Sequence of chain 10.B:
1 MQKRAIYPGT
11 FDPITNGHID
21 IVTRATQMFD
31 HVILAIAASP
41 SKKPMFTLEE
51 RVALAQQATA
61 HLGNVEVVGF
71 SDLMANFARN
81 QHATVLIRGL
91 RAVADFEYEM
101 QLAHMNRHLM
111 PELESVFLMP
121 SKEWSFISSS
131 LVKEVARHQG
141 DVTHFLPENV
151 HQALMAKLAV

Sequence of chain 6.B:
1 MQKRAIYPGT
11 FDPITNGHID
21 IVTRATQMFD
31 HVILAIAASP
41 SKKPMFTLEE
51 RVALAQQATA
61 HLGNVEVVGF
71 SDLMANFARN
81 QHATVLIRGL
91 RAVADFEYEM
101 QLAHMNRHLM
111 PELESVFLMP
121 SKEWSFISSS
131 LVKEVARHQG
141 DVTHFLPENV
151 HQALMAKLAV

A protein and the small-molecule ligand that binds it are described below.
Small molecule (SMILES): COc1ccc2[nH]cc(CCNC(=O)C(C)(C)C)c2c1

Binding-site contacts:
Ligand atom O1 contacts residue LEU73 of chain 6.B at 3.5 Å.
Ligand atom O1 contacts residue MET74 of chain 6.B at 3.0 Å (h-bond).
Ligand atom C1 contacts residue PRO8 of chain 6.B at 4.0 Å (hydrophobic).
Ligand atom C15 contacts residue MET74 of chain 6.B at 3.5 Å (hydrophobic).
Ligand atom C5 contacts residue SER39 of chain 6.B at 4.0 Å.
Ligand atom C2 contacts residue PRO8 of chain 6.B at 4.3 Å (hydrophobic).
Ligand atom C12 contacts residue LEU73 of chain 6.B at 4.2 Å (hydrophobic).
Ligand atom N contacts residue GLY9 of chain 6.B at 4.2 Å.
Ligand atom C14 contacts residue MET74 of chain 6.B at 4.3 Å (hydrophobic).
Ligand atom C contacts residue PRO8 of chain 6.B at 4.2 Å (hydrophobic).
Ligand atom O contacts residue PRO8 of chain 6.B at 4.1 Å.
Ligand atom C8 contacts residue MET74 of chain 6.B at 4.2 Å (hydrophobic).
Ligand atom C12 contacts residue VAL135 of chain 10.B at 3.8 Å (hydrophobic).
Ligand atom O contacts residue ASN106 of chain 6.B at 3.4 Å (h-bond).
Ligand atom C13 contacts residue VAL135 of chain 10.B at 4.2 Å (hydrophobic).
Ligand atom C13 contacts residue ASN106 of chain 6.B at 3.9 Å.
Ligand atom C contacts residue MET74 of chain 6.B at 4.2 Å (hydrophobic).
Ligand atom C5 contacts residue ALA37 of chain 6.B at 3.5 Å (hydrophobic).
Ligand atom N contacts residue ALA37 of chain 6.B at 4.2 Å.
Ligand atom C4 contacts residue GLY9 of chain 6.B at 4.3 Å.
Ligand atom C7 contacts residue PHE70 of chain 6.B at 3.8 Å (hydrophobic).
Ligand atom C11 contacts residue LEU102 of chain 6.B at 3.9 Å (hydrophobic).
Ligand atom C9 contacts residue MET74 of chain 6.B at 4.1 Å (hydrophobic).
Ligand atom C13 contacts residue LEU73 of chain 6.B at 4.3 Å (hydrophobic).
Ligand atom C7 contacts residue ASP72 of chain 6.B at 4.2 Å.
Ligand atom C contacts residue ASN106 of chain 6.B at 3.3 Å.
Ligand atom C9 contacts residue LEU73 of chain 6.B at 4.1 Å (hydrophobic).
Ligand atom C6 contacts residue ALA37 of chain 6.B at 4.1 Å (hydrophobic).
Ligand atom C3 contacts residue ARG88 of chain 6.B at 4.0 Å.
Ligand atom C12 contacts residue GLU134 of chain 10.B at 3.7 Å.
Ligand atom N contacts residue THR10 of chain 6.B at 4.2 Å.
Ligand atom C2 contacts residue ARG88 of chain 6.B at 3.5 Å.
Ligand atom C3 contacts residue GLY9 of chain 6.B at 4.2 Å.
Ligand atom C contacts residue ARG88 of chain 6.B at 3.5 Å.
Ligand atom C contacts residue LEU102 of chain 6.B at 4.0 Å (hydrophobic).
Ligand atom C7 contacts residue MET74 of chain 6.B at 3.9 Å (hydrophobic).
Ligand atom C8 contacts residue ASP72 of chain 6.B at 4.0 Å.
Ligand atom O contacts residue MET74 of chain 6.B at 3.7 Å.
Ligand atom C2 contacts residue LEU102 of chain 6.B at 4.1 Å (hydrophobic).
Ligand atom C8 contacts residue HIS138 of chain 10.B at 4.2 Å.